This small molecule binds to this protein.
Small molecule (SMILES): CC1(C)C[C@H]2C[C@@H](C(=O)O)[C@@H]3COC(=O)[C@]4(CO4)[C@]23C1

Sequence of chain 1.A:
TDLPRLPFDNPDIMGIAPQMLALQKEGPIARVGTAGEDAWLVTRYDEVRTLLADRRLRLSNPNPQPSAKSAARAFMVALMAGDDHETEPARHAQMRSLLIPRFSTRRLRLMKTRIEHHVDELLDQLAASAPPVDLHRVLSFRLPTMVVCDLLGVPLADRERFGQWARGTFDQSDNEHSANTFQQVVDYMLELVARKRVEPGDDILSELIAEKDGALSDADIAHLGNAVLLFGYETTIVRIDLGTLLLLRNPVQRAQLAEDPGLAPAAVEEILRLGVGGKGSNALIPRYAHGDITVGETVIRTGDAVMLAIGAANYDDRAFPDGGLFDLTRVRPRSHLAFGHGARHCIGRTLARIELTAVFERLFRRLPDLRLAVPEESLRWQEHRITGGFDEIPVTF

Binding-site contacts:
Ligand atom O3 contacts residue ARG77 of chain 1.A at 3.8 Å.
Ligand atom O3 contacts residue MET80 of chain 1.A at 4.3 Å.
Ligand atom C9 contacts residue ASN286 of chain 1.A at 4.3 Å.
Ligand atom O2 contacts residue PRO290 of chain 1.A at 3.5 Å.
Ligand atom O1 contacts residue HEM1 of chain 1.B at 3.4 Å.
Ligand atom C15 contacts residue MET84 of chain 1.A at 4.0 Å (hydrophobic).
Ligand atom C14 contacts residue MET80 of chain 1.A at 4.0 Å (hydrophobic).
Ligand atom O2 contacts residue ARG77 of chain 1.A at 2.9 Å (salt-bridge).
Ligand atom O2 contacts residue MET80 of chain 1.A at 4.2 Å.
Ligand atom O2 contacts residue LEU288 of chain 1.A at 3.9 Å.
Ligand atom C10 contacts residue ILE289 of chain 1.A at 3.8 Å (hydrophobic).
Ligand atom C11 contacts residue LEU288 of chain 1.A at 4.0 Å (hydrophobic).
Ligand atom O3 contacts residue ASN286 of chain 1.A at 4.2 Å.
Ligand atom C12 contacts residue ILE390 of chain 1.A at 3.6 Å (hydrophobic).
Ligand atom C7 contacts residue THR239 of chain 1.A at 3.9 Å.
Ligand atom C10 contacts residue LEU288 of chain 1.A at 3.6 Å (hydrophobic).
Ligand atom O4 contacts residue THR239 of chain 1.A at 3.4 Å (h-bond).
Ligand atom C3 contacts residue MET80 of chain 1.A at 3.7 Å (hydrophobic).
Ligand atom O1 contacts residue LEU288 of chain 1.A at 4.2 Å.
Ligand atom C15 contacts residue PHE235 of chain 1.A at 3.7 Å (hydrophobic).
Ligand atom O4 contacts residue ASN286 of chain 1.A at 4.0 Å.
Ligand atom C7 contacts residue HEM1 of chain 1.B at 3.8 Å.
Ligand atom O5 contacts residue ARG243 of chain 1.A at 2.7 Å (salt-bridge).
Ligand atom C11 contacts residue ARG77 of chain 1.A at 3.7 Å.
Ligand atom O1 contacts residue ILE289 of chain 1.A at 3.8 Å.
Ligand atom C14 contacts residue PHE235 of chain 1.A at 3.9 Å (hydrophobic).
Ligand atom C12 contacts residue ASN286 of chain 1.A at 3.6 Å.
Ligand atom C13 contacts residue ARG243 of chain 1.A at 3.8 Å.
Ligand atom C13 contacts residue ASN286 of chain 1.A at 3.7 Å.
Ligand atom O5 contacts residue ASN286 of chain 1.A at 3.0 Å (h-bond).
Ligand atom C14 contacts residue THR239 of chain 1.A at 4.0 Å.
Ligand atom C1 contacts residue HEM1 of chain 1.B at 3.3 Å.
Ligand atom C8 contacts residue HEM1 of chain 1.B at 3.6 Å.
Ligand atom C13 contacts residue THR239 of chain 1.A at 3.9 Å.
Ligand atom C6 contacts residue ASN286 of chain 1.A at 3.7 Å.
Ligand atom O3 contacts residue ILE390 of chain 1.A at 3.3 Å.
Ligand atom C5 contacts residue ASN286 of chain 1.A at 4.3 Å.
Ligand atom C10 contacts residue ASN286 of chain 1.A at 3.5 Å.
Ligand atom O5 contacts residue THR239 of chain 1.A at 3.9 Å.
Ligand atom O4 contacts residue THR391 of chain 1.A at 3.4 Å.